Binding-site contacts:
Ligand atom C03 contacts residue TRP168 of chain 1.N at 4.2 Å (hydrophobic).
Ligand atom N03 contacts residue TRP168 of chain 1.N at 3.2 Å.
Ligand atom C12 contacts residue MET89 of chain 1.N at 4.1 Å (hydrophobic).
Ligand atom N02 contacts residue ARG113 of chain 1.N at 3.9 Å.
Ligand atom C16 contacts residue GLY88 of chain 1.N at 3.5 Å.
Ligand atom C06 contacts residue TRP168 of chain 1.N at 3.9 Å (hydrophobic).
Ligand atom C04 contacts residue HIS111 of chain 1.N at 3.6 Å.
Ligand atom C01 contacts residue ARG113 of chain 1.N at 3.6 Å.
Ligand atom C05 contacts residue ARG113 of chain 1.N at 3.8 Å.
Ligand atom C15 contacts residue ARG113 of chain 1.N at 3.4 Å.
Ligand atom N02 contacts residue TRP168 of chain 1.N at 3.8 Å.
Ligand atom O03 contacts residue MET89 of chain 1.N at 4.4 Å.
Ligand atom C02 contacts residue TRP168 of chain 1.N at 4.4 Å (hydrophobic).
Ligand atom C10 contacts residue HIS111 of chain 1.N at 4.0 Å.
Ligand atom C11 contacts residue TRP168 of chain 1.N at 4.5 Å (hydrophobic).
Ligand atom C04 contacts residue GLY88 of chain 1.N at 4.5 Å.
Ligand atom C16 contacts residue ARG113 of chain 1.N at 3.6 Å.
Ligand atom N01 contacts residue ARG113 of chain 1.N at 3.8 Å.
Ligand atom C04 contacts residue ARG113 of chain 1.N at 3.4 Å.
Ligand atom C15 contacts residue HIS111 of chain 1.N at 3.7 Å.
Ligand atom C03 contacts residue MET89 of chain 1.N at 4.2 Å (hydrophobic).
Ligand atom C07 contacts residue ARG113 of chain 1.N at 3.9 Å.
Ligand atom C23 contacts residue MET89 of chain 1.N at 4.4 Å (hydrophobic).
Ligand atom C08 contacts residue MET89 of chain 1.N at 3.5 Å (hydrophobic).
Ligand atom C10 contacts residue ARG113 of chain 1.N at 3.9 Å.
Ligand atom O01 contacts residue MET89 of chain 1.N at 4.0 Å.
Ligand atom C02 contacts residue MET89 of chain 1.N at 4.0 Å (hydrophobic).
Ligand atom C15 contacts residue ALA112 of chain 1.N at 4.4 Å (hydrophobic).
Ligand atom C14 contacts residue TRP168 of chain 1.N at 3.3 Å (hydrophobic).
Ligand atom C09 contacts residue ARG113 of chain 1.N at 3.8 Å.
Ligand atom N01 contacts residue HIS111 of chain 1.N at 2.9 Å (h-bond).
Ligand atom C15 contacts residue GLY88 of chain 1.N at 3.2 Å.

Sequence of chain 1.N:
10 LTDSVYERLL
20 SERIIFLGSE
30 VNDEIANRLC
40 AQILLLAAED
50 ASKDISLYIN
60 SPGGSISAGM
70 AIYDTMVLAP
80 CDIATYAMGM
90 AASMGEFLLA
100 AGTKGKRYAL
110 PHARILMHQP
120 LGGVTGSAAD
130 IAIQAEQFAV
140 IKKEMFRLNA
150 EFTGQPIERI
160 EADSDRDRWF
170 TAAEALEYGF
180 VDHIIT

A protein and the small-molecule ligand that binds it are described below.
Small molecule (SMILES): COc1cc2c(Oc3ccc4c(c3F)CC(C)=N4)ncnc2cc1OCCCN1CCCC1